A protein and the small-molecule ligand that binds it are described below.
Small molecule (SMILES): CS(=O)(=O)c1ccc(-c2nn(-c3ccc(C#N)cc3)cc2C(=O)Nc2cccc(F)c2)cc1

Sequence of chain 1.A:
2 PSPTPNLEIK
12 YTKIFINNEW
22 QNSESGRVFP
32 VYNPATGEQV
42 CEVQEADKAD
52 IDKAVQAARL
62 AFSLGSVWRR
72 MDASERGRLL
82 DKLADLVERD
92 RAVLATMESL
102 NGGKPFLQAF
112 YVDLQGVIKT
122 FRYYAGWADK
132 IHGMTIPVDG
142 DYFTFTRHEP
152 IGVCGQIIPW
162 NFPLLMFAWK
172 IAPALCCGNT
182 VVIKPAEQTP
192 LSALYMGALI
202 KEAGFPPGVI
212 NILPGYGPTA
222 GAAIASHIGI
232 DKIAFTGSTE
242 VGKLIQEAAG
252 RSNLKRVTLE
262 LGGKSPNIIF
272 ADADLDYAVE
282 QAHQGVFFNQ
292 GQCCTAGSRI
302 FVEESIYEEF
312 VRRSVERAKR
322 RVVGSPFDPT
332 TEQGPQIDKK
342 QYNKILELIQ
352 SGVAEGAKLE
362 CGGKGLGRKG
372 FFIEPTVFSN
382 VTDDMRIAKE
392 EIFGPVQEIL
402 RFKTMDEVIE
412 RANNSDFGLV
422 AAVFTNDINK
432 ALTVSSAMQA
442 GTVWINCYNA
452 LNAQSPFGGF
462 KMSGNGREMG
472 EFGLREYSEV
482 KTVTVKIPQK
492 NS

Binding-site contacts:
Ligand atom C22 contacts residue ALA454 of chain 1.A at 3.4 Å (hydrophobic).
Ligand atom C09 contacts residue LEU452 of chain 1.A at 3.5 Å (hydrophobic).
Ligand atom C10 contacts residue ASN450 of chain 1.A at 3.5 Å.
Ligand atom N12 contacts residue PHE289 of chain 1.A at 3.2 Å.
Ligand atom O17 contacts residue LEU452 of chain 1.A at 3.5 Å.
Ligand atom C01 contacts residue PHE458 of chain 1.A at 3.5 Å (hydrophobic).
Ligand atom C10 contacts residue THR296 of chain 1.A at 3.1 Å.
Ligand atom C05 contacts residue PHE163 of chain 1.A at 3.7 Å (hydrophobic).
Ligand atom C22 contacts residue ASN453 of chain 1.A at 3.7 Å.
Ligand atom N18 contacts residue LEU452 of chain 1.A at 3.8 Å.
Ligand atom C07 contacts residue PHE163 of chain 1.A at 3.5 Å (hydrophobic).
Ligand atom C14 contacts residue ASN450 of chain 1.A at 3.8 Å.
Ligand atom C20 contacts residue LEU452 of chain 1.A at 3.3 Å (hydrophobic).
Ligand atom O03 contacts residue THR296 of chain 1.A at 3.2 Å (h-bond).
Ligand atom C26 contacts residue PHE289 of chain 1.A at 3.8 Å (hydrophobic).
Ligand atom C27 contacts residue ASN450 of chain 1.A at 3.5 Å.
Ligand atom N13 contacts residue PHE289 of chain 1.A at 3.8 Å.
Ligand atom C10 contacts residue LEU452 of chain 1.A at 3.6 Å (hydrophobic).
Ligand atom O04 contacts residue ASN162 of chain 1.A at 3.6 Å (h-bond).
Ligand atom F24 contacts residue TRP170 of chain 1.A at 3.2 Å.
Ligand atom C01 contacts residue TRP170 of chain 1.A at 3.6 Å (hydrophobic).
Ligand atom F24 contacts residue THR121 of chain 1.A at 3.3 Å.
Ligand atom N12 contacts residue ASN450 of chain 1.A at 3.7 Å.
Ligand atom F24 contacts residue GLY117 of chain 1.A at 3.8 Å.
Ligand atom C22 contacts residue GLY117 of chain 1.A at 3.8 Å.
Ligand atom C16 contacts residue LEU452 of chain 1.A at 3.6 Å (hydrophobic).
Ligand atom C06 contacts residue PHE163 of chain 1.A at 3.3 Å (hydrophobic).
Ligand atom C21 contacts residue ASN453 of chain 1.A at 3.8 Å.
Ligand atom C19 contacts residue LEU452 of chain 1.A at 3.5 Å (hydrophobic).
Ligand atom C06 contacts residue TRP170 of chain 1.A at 3.7 Å (hydrophobic).
Ligand atom N33 contacts residue GLN285 of chain 1.A at 3.4 Å (h-bond).
Ligand atom C09 contacts residue ASN450 of chain 1.A at 3.1 Å.
Ligand atom C21 contacts residue LEU452 of chain 1.A at 3.8 Å (hydrophobic).
Ligand atom C27 contacts residue PHE289 of chain 1.A at 3.9 Å (hydrophobic).
Ligand atom C32 contacts residue GLN285 of chain 1.A at 3.7 Å.
Ligand atom C14 contacts residue VAL113 of chain 1.A at 3.5 Å (hydrophobic).
Ligand atom O03 contacts residue CYS295 of chain 1.A at 3.1 Å (h-bond).
Ligand atom C08 contacts residue LEU452 of chain 1.A at 3.7 Å (hydrophobic).
Ligand atom O04 contacts residue PHE163 of chain 1.A at 3.1 Å.
Ligand atom C23 contacts residue GLY117 of chain 1.A at 3.7 Å.